Sequence of chain 1.B:
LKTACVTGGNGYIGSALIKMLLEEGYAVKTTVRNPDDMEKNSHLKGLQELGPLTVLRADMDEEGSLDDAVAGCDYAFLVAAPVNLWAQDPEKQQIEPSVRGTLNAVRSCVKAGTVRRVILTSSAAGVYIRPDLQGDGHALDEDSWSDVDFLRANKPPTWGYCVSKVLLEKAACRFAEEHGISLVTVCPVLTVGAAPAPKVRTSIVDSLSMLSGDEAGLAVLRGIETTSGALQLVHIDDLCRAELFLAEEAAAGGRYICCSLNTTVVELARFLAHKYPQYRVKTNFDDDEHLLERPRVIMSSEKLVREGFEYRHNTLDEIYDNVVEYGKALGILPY

A small-molecule ligand and the protein it binds are described below.
Small molecule (SMILES): O=C1C[C@@H](c2ccc(O)cc2)Oc2cc(O)cc(O)c21

Binding-site contacts:
Ligand atom C3 contacts residue THR212 of chain 1.B at 3.6 Å.
Ligand atom C6 contacts residue LEU95 of chain 1.B at 3.5 Å (hydrophobic).
Ligand atom C14 contacts residue NAP1 of chain 1.F at 3.7 Å.
Ligand atom C2 contacts residue SER213 of chain 1.B at 3.9 Å.
Ligand atom C5 contacts residue THR212 of chain 1.B at 3.9 Å.
Ligand atom O2 contacts residue VAL93 of chain 1.B at 3.8 Å.
Ligand atom O4 contacts residue ASP216 of chain 1.B at 2.5 Å (salt-bridge).
Ligand atom O3 contacts residue VAL199 of chain 1.B at 3.5 Å.
Ligand atom O5 contacts residue THR212 of chain 1.B at 3.2 Å (h-bond).
Ligand atom C8 contacts residue TYR171 of chain 1.B at 3.4 Å (hydrophobic).
Ligand atom O3 contacts residue TYR138 of chain 1.B at 3.5 Å (h-bond).
Ligand atom C12 contacts residue LEU200 of chain 1.B at 3.9 Å (hydrophobic).
Ligand atom C5 contacts residue LEU95 of chain 1.B at 3.6 Å (hydrophobic).
Ligand atom C2 contacts residue TRP96 of chain 1.B at 3.7 Å (hydrophobic).
Ligand atom O3 contacts residue ALA134 of chain 1.B at 3.9 Å.
Ligand atom O5 contacts residue VAL93 of chain 1.B at 3.7 Å.
Ligand atom C2 contacts residue ASP216 of chain 1.B at 3.1 Å.
Ligand atom C1 contacts residue LEU95 of chain 1.B at 3.8 Å (hydrophobic).
Ligand atom O2 contacts residue TYR171 of chain 1.B at 3.7 Å.
Ligand atom C4 contacts residue LEU95 of chain 1.B at 3.9 Å (hydrophobic).
Ligand atom C1 contacts residue ASP216 of chain 1.B at 3.0 Å.
Ligand atom C1 contacts residue SER213 of chain 1.B at 3.9 Å.
Ligand atom O4 contacts residue THR212 of chain 1.B at 3.5 Å (h-bond).
Ligand atom C15 contacts residue SER133 of chain 1.B at 3.1 Å.
Ligand atom C15 contacts residue TYR171 of chain 1.B at 3.7 Å (hydrophobic).
Ligand atom C4 contacts residue THR212 of chain 1.B at 3.4 Å.
Ligand atom O4 contacts residue TRP96 of chain 1.B at 3.5 Å.
Ligand atom C14 contacts residue SER133 of chain 1.B at 3.2 Å.
Ligand atom O2 contacts residue NAP1 of chain 1.F at 2.8 Å (h-bond).
Ligand atom C6 contacts residue SER213 of chain 1.B at 3.9 Å.
Ligand atom C8 contacts residue NAP1 of chain 1.F at 3.3 Å.
Ligand atom C13 contacts residue TYR138 of chain 1.B at 3.6 Å (hydrophobic).
Ligand atom C15 contacts residue NAP1 of chain 1.F at 3.5 Å.
Ligand atom C9 contacts residue TYR171 of chain 1.B at 3.8 Å (hydrophobic).
Ligand atom C7 contacts residue NAP1 of chain 1.F at 3.6 Å.
Ligand atom C12 contacts residue ILE234 of chain 1.B at 3.6 Å (hydrophobic).
Ligand atom O3 contacts residue LEU200 of chain 1.B at 3.3 Å (h-bond).
Ligand atom C3 contacts residue SER213 of chain 1.B at 3.8 Å.
Ligand atom C13 contacts residue LEU200 of chain 1.B at 3.5 Å (hydrophobic).
Ligand atom C2 contacts residue THR212 of chain 1.B at 3.8 Å.